This protein binds this small molecule.
Small molecule (SMILES): CC(=O)N[C@@H]1[C@@H](O)[C@H](O)[C@@H](CO)O[C@H]1O

Binding-site contacts:
Ligand atom C1 contacts residue NAG1 of chain 1.KA at 4.3 Å.
Ligand atom O7 contacts residue ASN107 of chain 1.I at 3.9 Å.
Ligand atom C2 contacts residue ASN103 of chain 1.I at 2.5 Å.
Ligand atom C7 contacts residue ASN103 of chain 1.I at 3.4 Å.
Ligand atom C7 contacts residue GLU115 of chain 1.I at 4.2 Å.
Ligand atom C6 contacts residue TYR161 of chain 1.I at 3.1 Å (hydrophobic).
Ligand atom C7 contacts residue NAG1 of chain 1.KA at 3.8 Å.
Ligand atom O7 contacts residue ASP110 of chain 1.I at 3.3 Å (salt-bridge).
Ligand atom C8 contacts residue GLU115 of chain 1.I at 3.2 Å.
Ligand atom N2 contacts residue NAG1 of chain 1.KA at 3.3 Å (h-bond).
Ligand atom O6 contacts residue TYR161 of chain 1.I at 3.5 Å (h-bond).
Ligand atom C6 contacts residue LYS117 of chain 1.I at 3.6 Å.
Ligand atom O5 contacts residue ASN103 of chain 1.I at 2.4 Å (h-bond).
Ligand atom C8 contacts residue ASN103 of chain 1.I at 3.5 Å.
Ligand atom N2 contacts residue ASN103 of chain 1.I at 2.9 Å (h-bond).
Ligand atom C5 contacts residue LYS117 of chain 1.I at 3.8 Å.
Ligand atom O7 contacts residue NAG1 of chain 1.KA at 3.0 Å (h-bond).
Ligand atom O7 contacts residue ASN103 of chain 1.I at 4.3 Å.
Ligand atom C8 contacts residue GLY114 of chain 1.I at 3.2 Å.
Ligand atom C2 contacts residue LYS117 of chain 1.I at 4.2 Å.
Ligand atom C3 contacts residue ASN103 of chain 1.I at 3.8 Å.
Ligand atom C7 contacts residue ASP110 of chain 1.I at 4.3 Å.
Ligand atom C1 contacts residue ASN103 of chain 1.I at 1.4 Å.
Ligand atom C2 contacts residue NAG1 of chain 1.KA at 4.2 Å.
Ligand atom C5 contacts residue TYR161 of chain 1.I at 4.4 Å (hydrophobic).
Ligand atom C4 contacts residue LYS117 of chain 1.I at 4.0 Å.
Ligand atom C5 contacts residue ASN103 of chain 1.I at 3.7 Å.
Ligand atom O3 contacts residue GLU115 of chain 1.I at 3.9 Å.
Ligand atom C1 contacts residue LYS117 of chain 1.I at 3.9 Å.
Ligand atom C2 contacts residue GLU115 of chain 1.I at 4.3 Å.
Ligand atom O5 contacts residue LYS117 of chain 1.I at 3.0 Å (salt-bridge).
Ligand atom C4 contacts residue ASN103 of chain 1.I at 4.3 Å.

Sequence of chain 1.I:
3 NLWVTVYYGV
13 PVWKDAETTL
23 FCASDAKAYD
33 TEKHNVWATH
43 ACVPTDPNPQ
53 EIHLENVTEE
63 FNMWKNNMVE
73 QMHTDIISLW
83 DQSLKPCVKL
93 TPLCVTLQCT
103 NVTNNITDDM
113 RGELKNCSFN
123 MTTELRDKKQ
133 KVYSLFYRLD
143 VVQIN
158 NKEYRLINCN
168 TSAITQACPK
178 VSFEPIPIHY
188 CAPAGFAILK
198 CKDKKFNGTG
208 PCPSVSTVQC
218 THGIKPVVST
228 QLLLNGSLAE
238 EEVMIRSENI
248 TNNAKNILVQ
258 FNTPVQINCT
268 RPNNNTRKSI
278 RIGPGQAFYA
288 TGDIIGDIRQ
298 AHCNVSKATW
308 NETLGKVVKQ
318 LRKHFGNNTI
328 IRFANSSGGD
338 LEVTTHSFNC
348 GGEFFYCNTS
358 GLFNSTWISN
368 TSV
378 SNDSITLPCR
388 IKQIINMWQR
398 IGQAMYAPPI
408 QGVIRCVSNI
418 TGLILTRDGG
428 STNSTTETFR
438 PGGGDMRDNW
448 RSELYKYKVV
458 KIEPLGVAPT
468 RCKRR